Sequence of chain 7.K:
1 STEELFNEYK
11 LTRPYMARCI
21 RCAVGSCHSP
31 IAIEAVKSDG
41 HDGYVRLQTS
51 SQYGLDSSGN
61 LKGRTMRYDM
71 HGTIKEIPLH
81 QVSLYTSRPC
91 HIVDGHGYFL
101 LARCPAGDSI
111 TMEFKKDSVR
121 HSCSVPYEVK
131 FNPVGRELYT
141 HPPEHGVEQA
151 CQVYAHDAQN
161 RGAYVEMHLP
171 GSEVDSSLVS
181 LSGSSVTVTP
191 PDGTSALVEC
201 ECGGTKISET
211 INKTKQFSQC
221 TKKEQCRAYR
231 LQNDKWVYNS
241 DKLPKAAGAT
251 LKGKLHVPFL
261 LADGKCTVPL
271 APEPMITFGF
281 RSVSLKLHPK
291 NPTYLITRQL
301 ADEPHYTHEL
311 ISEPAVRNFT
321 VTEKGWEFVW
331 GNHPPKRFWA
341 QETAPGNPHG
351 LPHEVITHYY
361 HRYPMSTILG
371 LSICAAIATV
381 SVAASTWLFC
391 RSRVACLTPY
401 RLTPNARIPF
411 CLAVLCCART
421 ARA

Binding-site contacts:
Ligand atom O6 contacts residue ASN318 of chain 7.K at 3.0 Å (h-bond).
Ligand atom C6 contacts residue SER284 of chain 7.K at 3.4 Å.
Ligand atom O4 contacts residue ASN318 of chain 7.K at 4.5 Å.
Ligand atom C6 contacts residue ASN318 of chain 7.K at 3.2 Å.
Ligand atom O6 contacts residue SER284 of chain 7.K at 2.9 Å (h-bond).

This protein binds this small molecule.
Small molecule (SMILES): CC(=O)N[C@@H]1[C@@H](O)[C@H](O)[C@@H](CO)O[C@H]1O